Sequence of chain 4.A:
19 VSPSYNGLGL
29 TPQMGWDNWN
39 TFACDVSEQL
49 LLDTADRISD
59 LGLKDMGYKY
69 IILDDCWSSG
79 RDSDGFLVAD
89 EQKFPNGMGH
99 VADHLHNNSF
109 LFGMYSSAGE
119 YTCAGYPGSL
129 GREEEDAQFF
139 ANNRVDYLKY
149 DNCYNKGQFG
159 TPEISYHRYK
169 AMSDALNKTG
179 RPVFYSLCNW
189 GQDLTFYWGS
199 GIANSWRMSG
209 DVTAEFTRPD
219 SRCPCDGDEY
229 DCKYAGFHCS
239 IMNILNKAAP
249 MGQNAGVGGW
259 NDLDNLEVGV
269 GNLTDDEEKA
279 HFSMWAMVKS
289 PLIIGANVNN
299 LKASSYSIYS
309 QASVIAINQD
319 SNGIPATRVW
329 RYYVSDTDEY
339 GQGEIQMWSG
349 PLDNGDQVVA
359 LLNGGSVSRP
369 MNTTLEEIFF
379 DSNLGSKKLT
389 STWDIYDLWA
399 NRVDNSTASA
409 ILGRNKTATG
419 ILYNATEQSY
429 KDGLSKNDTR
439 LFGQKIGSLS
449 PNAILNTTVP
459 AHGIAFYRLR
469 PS

A protein and the small-molecule ligand that binds it are described below.
Small molecule (SMILES): CC(=O)N[C@@H]1[C@@H](O)[C@H](O)[C@@H](CO)O[C@H]1O

Binding-site contacts:
Ligand atom N2 contacts residue ASP101 of chain 4.A at 4.3 Å.
Ligand atom C2 contacts residue ASN105 of chain 4.A at 2.4 Å.
Ligand atom C1 contacts residue ASN105 of chain 4.A at 1.4 Å.
Ligand atom C8 contacts residue HIS98 of chain 4.A at 3.8 Å.
Ligand atom C8 contacts residue ASP101 of chain 4.A at 4.0 Å.
Ligand atom O5 contacts residue ASN105 of chain 4.A at 2.3 Å (h-bond).
Ligand atom N2 contacts residue ASN105 of chain 4.A at 2.8 Å (h-bond).
Ligand atom C8 contacts residue HIS102 of chain 4.A at 3.9 Å.
Ligand atom C5 contacts residue ASN105 of chain 4.A at 3.6 Å.
Ligand atom C4 contacts residue ASN105 of chain 4.A at 4.2 Å.
Ligand atom O7 contacts residue HIS102 of chain 4.A at 4.0 Å.
Ligand atom C7 contacts residue HIS102 of chain 4.A at 4.5 Å.
Ligand atom C7 contacts residue ASN105 of chain 4.A at 3.3 Å.
Ligand atom C3 contacts residue ASN105 of chain 4.A at 3.7 Å.
Ligand atom O7 contacts residue ASN105 of chain 4.A at 3.2 Å (h-bond).